This protein binds this small molecule.
Small molecule (SMILES): Nc1ncnc2c1ncn2[C@@H]1O[C@H](CO)[C@@H](O[P](=O)(O)OC[C@H]2O[C@@H](n3ccc(=O)[nH]c3=O)[C@H](O)[C@@H]2O[P](=O)(O)OC[C@H]2O[C@@H](n3ccc(=O)[nH]c3=O)[C@H](O)[C@@H]2O[P](=O)(O)OC[C@H]2O[C@@H](n3ccc(=O)[nH]c3=O)[C@H](O)[C@@H]2O[P](=O)(O)OC[C@H]2O[C@@H](n3ccc(=O)[nH]c3=O)[C@H](O)[C@@H]2O[P](=O)(O)OC[C@H]2O[C@@H](n3ccc(=O)[nH]c3=O)[C@H](O)[C@@H]2O)[C@H]1O

Sequence of chain 2.B:
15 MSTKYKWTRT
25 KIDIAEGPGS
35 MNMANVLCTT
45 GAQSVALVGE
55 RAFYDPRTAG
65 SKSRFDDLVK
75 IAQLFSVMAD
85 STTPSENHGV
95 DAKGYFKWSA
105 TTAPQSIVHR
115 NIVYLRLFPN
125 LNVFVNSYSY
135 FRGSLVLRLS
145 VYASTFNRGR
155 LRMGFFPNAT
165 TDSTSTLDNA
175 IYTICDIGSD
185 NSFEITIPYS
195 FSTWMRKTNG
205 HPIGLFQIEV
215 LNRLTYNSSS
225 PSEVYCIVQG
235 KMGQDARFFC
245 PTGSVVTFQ

Sequence of chain 5.B:
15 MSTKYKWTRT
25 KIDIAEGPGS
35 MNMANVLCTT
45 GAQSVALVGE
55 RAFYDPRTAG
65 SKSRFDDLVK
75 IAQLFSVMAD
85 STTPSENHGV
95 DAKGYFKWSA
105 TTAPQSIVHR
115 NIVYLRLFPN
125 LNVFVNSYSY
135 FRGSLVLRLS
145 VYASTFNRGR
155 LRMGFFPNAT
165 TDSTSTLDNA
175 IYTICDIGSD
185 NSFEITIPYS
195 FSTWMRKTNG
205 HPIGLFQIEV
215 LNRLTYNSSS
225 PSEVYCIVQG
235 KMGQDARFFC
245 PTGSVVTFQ

Sequence of chain 5.A:
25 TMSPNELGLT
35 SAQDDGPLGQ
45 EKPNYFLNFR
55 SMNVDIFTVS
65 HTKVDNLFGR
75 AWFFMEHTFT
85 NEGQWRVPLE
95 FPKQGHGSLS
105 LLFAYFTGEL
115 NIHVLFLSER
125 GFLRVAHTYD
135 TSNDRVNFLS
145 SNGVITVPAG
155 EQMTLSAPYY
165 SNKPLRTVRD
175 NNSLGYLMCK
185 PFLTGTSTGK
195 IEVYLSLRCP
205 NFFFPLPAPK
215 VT

Binding-site contacts:
Ligand atom C6 contacts residue TYR58 of chain 5.B at 3.8 Å (hydrophobic).
Ligand atom O2' contacts residue THR44 of chain 5.B at 3.9 Å.
Ligand atom C2' contacts residue THR17 of chain 3.B at 3.7 Å.
Ligand atom O4' contacts residue ARG68 of chain 5.B at 3.0 Å (salt-bridge).
Ligand atom O2 contacts residue TRP21 of chain 3.B at 2.9 Å.
Ligand atom C2 contacts residue ARG55 of chain 5.B at 3.1 Å.
Ligand atom N3 contacts residue ARG55 of chain 5.B at 3.2 Å (salt-bridge).
Ligand atom O3' contacts residue TYR19 of chain 2.B at 3.0 Å (h-bond).
Ligand atom OP2 contacts residue ARG55 of chain 5.B at 2.9 Å (salt-bridge).
Ligand atom O2' contacts residue THR17 of chain 3.B at 2.8 Å.
Ligand atom O2' contacts residue ARG55 of chain 5.B at 3.8 Å.
Ligand atom OP2 contacts residue THR17 of chain 3.B at 3.5 Å.
Ligand atom OP1 contacts residue MET15 of chain 3.B at 3.1 Å.
Ligand atom C2' contacts residue ARG55 of chain 5.B at 3.4 Å.
Ligand atom C5' contacts residue ARG202 of chain 5.A at 3.9 Å.
Ligand atom C2 contacts residue TRP21 of chain 3.B at 3.2 Å (hydrophobic).
Ligand atom N6 contacts residue TYR58 of chain 5.B at 3.5 Å (h-bond).
Ligand atom O4 contacts residue TRP21 of chain 3.B at 3.4 Å.
Ligand atom OP2 contacts residue ARG202 of chain 5.A at 3.6 Å.
Ligand atom N1 contacts residue TYR58 of chain 5.B at 3.5 Å.
Ligand atom C4' contacts residue TYR19 of chain 2.B at 3.8 Å (hydrophobic).
Ligand atom O2' contacts residue CYS203 of chain 5.A at 3.3 Å (h-bond).
Ligand atom C2 contacts residue ALA56 of chain 5.B at 3.8 Å (hydrophobic).
Ligand atom O2 contacts residue TYR58 of chain 5.B at 3.6 Å.
Ligand atom OP1 contacts residue THR17 of chain 3.B at 3.7 Å.
Ligand atom O2' contacts residue ARG55 of chain 5.B at 3.1 Å (salt-bridge).
Ligand atom O2' contacts residue LEU41 of chain 5.B at 3.8 Å.
Ligand atom C4 contacts residue TRP21 of chain 3.B at 3.7 Å (hydrophobic).
Ligand atom N1 contacts residue ALA56 of chain 5.B at 3.2 Å (h-bond).
Ligand atom N1 contacts residue ARG68 of chain 5.B at 3.9 Å.
Ligand atom C1' contacts residue TRP21 of chain 3.B at 3.9 Å (hydrophobic).
Ligand atom OP1 contacts residue TYR19 of chain 2.B at 3.6 Å (h-bond).
Ligand atom O4' contacts residue ARG202 of chain 5.A at 3.9 Å.
Ligand atom C2 contacts residue TYR58 of chain 5.B at 3.8 Å (hydrophobic).
Ligand atom P contacts residue THR17 of chain 3.B at 3.9 Å.
Ligand atom C1' contacts residue ARG68 of chain 5.B at 3.8 Å.
Ligand atom N3 contacts residue TRP21 of chain 3.B at 3.2 Å.
Ligand atom P contacts residue TYR19 of chain 2.B at 4.0 Å.
Ligand atom O2' contacts residue TYR19 of chain 2.B at 3.7 Å.
Ligand atom N1 contacts residue TRP21 of chain 3.B at 3.8 Å.

Sequence of chain 3.B:
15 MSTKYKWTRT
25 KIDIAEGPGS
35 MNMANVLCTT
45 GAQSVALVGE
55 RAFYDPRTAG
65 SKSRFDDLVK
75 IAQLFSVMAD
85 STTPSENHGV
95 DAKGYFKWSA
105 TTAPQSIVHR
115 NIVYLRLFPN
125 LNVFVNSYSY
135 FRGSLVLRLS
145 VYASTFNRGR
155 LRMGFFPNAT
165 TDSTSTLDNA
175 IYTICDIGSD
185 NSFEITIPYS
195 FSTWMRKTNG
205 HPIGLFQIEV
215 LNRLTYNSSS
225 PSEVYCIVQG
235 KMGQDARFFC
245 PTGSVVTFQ